Sequence of chain 52.A:
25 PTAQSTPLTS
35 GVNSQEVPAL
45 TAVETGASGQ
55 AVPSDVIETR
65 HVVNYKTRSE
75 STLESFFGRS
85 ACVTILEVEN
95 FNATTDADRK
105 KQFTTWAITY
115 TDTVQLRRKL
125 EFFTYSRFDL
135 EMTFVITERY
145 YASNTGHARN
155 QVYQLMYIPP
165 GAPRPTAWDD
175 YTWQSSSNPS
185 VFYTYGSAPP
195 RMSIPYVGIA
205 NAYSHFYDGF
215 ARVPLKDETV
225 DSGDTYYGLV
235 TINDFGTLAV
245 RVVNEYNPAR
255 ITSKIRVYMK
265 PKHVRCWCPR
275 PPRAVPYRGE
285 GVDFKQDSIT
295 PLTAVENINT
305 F

This small molecule binds to this protein.
Small molecule (SMILES): CC(=O)N[C@H]1[C@H]([C@H](O)[C@H](O)CO)O[C@@](O)(C(=O)O)C[C@@H]1O

Binding-site contacts:
Ligand atom O1B contacts residue PRO252 of chain 52.A at 3.3 Å.
Ligand atom O8 contacts residue ALA146 of chain 53.A at 3.3 Å.
Ligand atom O10 contacts residue TYR250 of chain 52.A at 2.8 Å (h-bond).
Ligand atom O4 contacts residue PRO252 of chain 52.A at 3.6 Å.
Ligand atom C5 contacts residue TYR145 of chain 53.A at 3.3 Å (hydrophobic).
Ligand atom C8 contacts residue ALA146 of chain 53.A at 4.5 Å (hydrophobic).
Ligand atom O4 contacts residue TYR250 of chain 52.A at 3.4 Å.
Ligand atom O4 contacts residue TYR145 of chain 53.A at 4.2 Å.
Ligand atom C1 contacts residue SER147 of chain 53.A at 3.6 Å.
Ligand atom C1 contacts residue PRO252 of chain 52.A at 4.0 Å (hydrophobic).
Ligand atom C6 contacts residue TYR145 of chain 53.A at 3.4 Å (hydrophobic).
Ligand atom N5 contacts residue TYR145 of chain 53.A at 2.6 Å (h-bond).
Ligand atom C4 contacts residue PRO252 of chain 52.A at 3.7 Å (hydrophobic).
Ligand atom O1A contacts residue ASN148 of chain 53.A at 4.3 Å.
Ligand atom C7 contacts residue TYR145 of chain 53.A at 3.9 Å (hydrophobic).
Ligand atom C11 contacts residue TYR145 of chain 53.A at 3.7 Å (hydrophobic).
Ligand atom C10 contacts residue TYR145 of chain 53.A at 3.6 Å (hydrophobic).
Ligand atom C11 contacts residue TYR250 of chain 52.A at 3.7 Å (hydrophobic).
Ligand atom O1B contacts residue SER147 of chain 53.A at 2.7 Å (h-bond).
Ligand atom C1 contacts residue ALA146 of chain 53.A at 4.0 Å (hydrophobic).
Ligand atom C4 contacts residue TYR145 of chain 53.A at 3.6 Å (hydrophobic).
Ligand atom N5 contacts residue TYR250 of chain 52.A at 4.4 Å.
Ligand atom C11 contacts residue ARG143 of chain 53.A at 4.0 Å.
Ligand atom O1A contacts residue SER147 of chain 53.A at 3.1 Å (h-bond).
Ligand atom O4 contacts residue ASN251 of chain 52.A at 4.1 Å.
Ligand atom C10 contacts residue TYR250 of chain 52.A at 3.5 Å (hydrophobic).
Ligand atom C6 contacts residue ALA146 of chain 53.A at 4.2 Å (hydrophobic).
Ligand atom C3 contacts residue PRO252 of chain 52.A at 3.8 Å (hydrophobic).
Ligand atom O1A contacts residue ALA146 of chain 53.A at 3.2 Å.
Ligand atom C9 contacts residue TYR145 of chain 53.A at 4.4 Å (hydrophobic).
Ligand atom O1B contacts residue ALA146 of chain 53.A at 4.3 Å.

Sequence of chain 53.A:
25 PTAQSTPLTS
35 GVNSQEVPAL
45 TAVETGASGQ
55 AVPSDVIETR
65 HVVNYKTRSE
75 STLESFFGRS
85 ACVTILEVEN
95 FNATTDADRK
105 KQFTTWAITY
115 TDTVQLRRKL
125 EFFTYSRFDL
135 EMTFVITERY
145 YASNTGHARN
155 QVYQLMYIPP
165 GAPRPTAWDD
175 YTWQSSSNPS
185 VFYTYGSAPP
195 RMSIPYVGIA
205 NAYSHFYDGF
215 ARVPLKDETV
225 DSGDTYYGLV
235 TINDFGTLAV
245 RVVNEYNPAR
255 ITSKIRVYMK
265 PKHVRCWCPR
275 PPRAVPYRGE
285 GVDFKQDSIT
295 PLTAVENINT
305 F